Sequence of chain 1.B:
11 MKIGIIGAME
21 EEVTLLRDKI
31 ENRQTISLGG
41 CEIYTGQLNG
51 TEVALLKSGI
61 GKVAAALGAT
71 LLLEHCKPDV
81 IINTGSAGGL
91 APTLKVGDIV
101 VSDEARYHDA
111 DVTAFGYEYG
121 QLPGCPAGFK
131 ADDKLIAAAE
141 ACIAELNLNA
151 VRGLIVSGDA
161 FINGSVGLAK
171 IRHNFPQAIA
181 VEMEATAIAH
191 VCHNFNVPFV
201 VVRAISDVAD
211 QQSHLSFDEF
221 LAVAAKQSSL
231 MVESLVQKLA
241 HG

A protein and the small-molecule ligand that binds it are described below.
Small molecule (SMILES): CSC[C@H]1N[C@@H](c2c[nH]c3c2N=CNC3N)[C@H](O)[C@@H]1O

Binding-site contacts:
Ligand atom C2 contacts residue ILE162 of chain 1.B at 3.7 Å (hydrophobic).
Ligand atom C5 contacts residue ASP207 of chain 1.B at 3.7 Å.
Ligand atom CS contacts residue PHE115 of chain 1.A at 3.7 Å (hydrophobic).
Ligand atom C8 contacts residue ALA87 of chain 1.B at 3.5 Å (hydrophobic).
Ligand atom N7 contacts residue SER206 of chain 1.B at 3.8 Å.
Ligand atom C2 contacts residue MET183 of chain 1.B at 3.7 Å (hydrophobic).
Ligand atom C8 contacts residue ASP207 of chain 1.B at 3.6 Å.
Ligand atom O3' contacts residue ILE60 of chain 1.B at 3.8 Å.
Ligand atom N6 contacts residue ASP207 of chain 1.B at 3.0 Å (salt-bridge).
Ligand atom N6 contacts residue ILE162 of chain 1.B at 3.1 Å (h-bond).
Ligand atom C3' contacts residue GLU184 of chain 1.B at 3.4 Å.
Ligand atom N6 contacts residue ALA209 of chain 1.B at 3.8 Å.
Ligand atom N7 contacts residue ALA87 of chain 1.B at 3.4 Å.
Ligand atom C8 contacts residue SER206 of chain 1.B at 3.7 Å.
Ligand atom C3' contacts residue MET183 of chain 1.B at 3.8 Å (hydrophobic).
Ligand atom O2' contacts residue GLU182 of chain 1.B at 3.3 Å.
Ligand atom N7 contacts residue ASP207 of chain 1.B at 2.7 Å (salt-bridge).
Ligand atom C1' contacts residue SER86 of chain 1.B at 3.6 Å.
Ligand atom N1 contacts residue PHE161 of chain 1.B at 3.6 Å.
Ligand atom C6 contacts residue ILE162 of chain 1.B at 3.8 Å (hydrophobic).
Ligand atom C5' contacts residue PHE161 of chain 1.B at 3.7 Å (hydrophobic).
Ligand atom N7 contacts residue GLY88 of chain 1.B at 3.2 Å (h-bond).
Ligand atom O2' contacts residue GLU184 of chain 1.B at 2.7 Å (salt-bridge).
Ligand atom N3 contacts residue MET183 of chain 1.B at 3.4 Å.
Ligand atom C2 contacts residue ALA160 of chain 1.B at 3.5 Å (hydrophobic).
Ligand atom N4' contacts residue PHE217 of chain 1.B at 3.5 Å.
Ligand atom N3 contacts residue GLU182 of chain 1.B at 3.4 Å.
Ligand atom S5' contacts residue MET183 of chain 1.B at 3.7 Å.
Ligand atom N4' contacts residue SER86 of chain 1.B at 3.3 Å (h-bond).
Ligand atom N1 contacts residue ILE162 of chain 1.B at 2.9 Å (h-bond).
Ligand atom C2 contacts residue PHE161 of chain 1.B at 3.5 Å (hydrophobic).
Ligand atom N6 contacts residue PHE161 of chain 1.B at 3.7 Å.
Ligand atom O2' contacts residue MET183 of chain 1.B at 2.7 Å (h-bond).
Ligand atom C2' contacts residue MET183 of chain 1.B at 3.4 Å (hydrophobic).
Ligand atom C5 contacts residue GLY88 of chain 1.B at 3.7 Å.
Ligand atom O3' contacts residue GLU184 of chain 1.B at 2.6 Å (salt-bridge).
Ligand atom C6 contacts residue PHE161 of chain 1.B at 3.5 Å (hydrophobic).
Ligand atom C5 contacts residue PHE161 of chain 1.B at 3.5 Å (hydrophobic).
Ligand atom O2' contacts residue ARG203 of chain 1.B at 3.4 Å (salt-bridge).
Ligand atom C8 contacts residue GLY88 of chain 1.B at 3.6 Å.

Sequence of chain 1.A:
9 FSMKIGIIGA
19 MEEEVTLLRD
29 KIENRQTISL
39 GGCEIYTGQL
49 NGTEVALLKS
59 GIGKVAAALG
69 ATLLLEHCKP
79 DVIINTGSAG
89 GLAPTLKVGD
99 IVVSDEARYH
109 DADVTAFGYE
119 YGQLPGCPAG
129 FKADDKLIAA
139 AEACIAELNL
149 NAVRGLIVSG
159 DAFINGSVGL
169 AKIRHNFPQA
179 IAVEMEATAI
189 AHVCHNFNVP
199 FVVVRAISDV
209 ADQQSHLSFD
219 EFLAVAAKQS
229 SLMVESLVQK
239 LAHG